Binding-site contacts:
Ligand atom O8 contacts residue TRP119 of chain 4.A at 3.8 Å.
Ligand atom C6 contacts residue ALA118 of chain 4.A at 3.4 Å (hydrophobic).
Ligand atom C11 contacts residue TRP119 of chain 4.A at 4.4 Å (hydrophobic).
Ligand atom C4 contacts residue ALA118 of chain 4.A at 4.0 Å (hydrophobic).
Ligand atom C8 contacts residue GLN120 of chain 4.A at 4.1 Å.
Ligand atom C9 contacts residue TRP119 of chain 4.A at 4.3 Å (hydrophobic).
Ligand atom C8 contacts residue ALA118 of chain 4.A at 4.3 Å (hydrophobic).
Ligand atom O9 contacts residue THR42 of chain 5.A at 4.0 Å.
Ligand atom O10 contacts residue ALA64 of chain 5.A at 3.8 Å.
Ligand atom O1B contacts residue ARG129 of chain 4.A at 3.9 Å.
Ligand atom C10 contacts residue ALA64 of chain 5.A at 4.5 Å (hydrophobic).
Ligand atom O1A contacts residue ARG129 of chain 4.A at 3.3 Å (salt-bridge).
Ligand atom N5 contacts residue ALA118 of chain 4.A at 2.8 Å (h-bond).
Ligand atom O9 contacts residue GLN120 of chain 4.A at 3.5 Å (h-bond).
Ligand atom C1 contacts residue ARG129 of chain 4.A at 4.0 Å.
Ligand atom O8 contacts residue GLN120 of chain 4.A at 2.8 Å (h-bond).
Ligand atom O10 contacts residue GLN65 of chain 5.A at 4.0 Å.
Ligand atom O1A contacts residue ALA118 of chain 4.A at 4.5 Å.
Ligand atom C11 contacts residue GLN65 of chain 5.A at 3.7 Å.
Ligand atom C5 contacts residue ALA118 of chain 4.A at 3.6 Å (hydrophobic).
Ligand atom C10 contacts residue ALA118 of chain 4.A at 3.8 Å (hydrophobic).
Ligand atom C11 contacts residue ALA118 of chain 4.A at 3.9 Å (hydrophobic).
Ligand atom C7 contacts residue ALA118 of chain 4.A at 3.6 Å (hydrophobic).
Ligand atom C11 contacts residue GLN132 of chain 4.A at 4.3 Å.
Ligand atom O8 contacts residue ALA118 of chain 4.A at 3.8 Å.
Ligand atom C10 contacts residue GLN65 of chain 5.A at 4.5 Å.

Sequence of chain 4.A:
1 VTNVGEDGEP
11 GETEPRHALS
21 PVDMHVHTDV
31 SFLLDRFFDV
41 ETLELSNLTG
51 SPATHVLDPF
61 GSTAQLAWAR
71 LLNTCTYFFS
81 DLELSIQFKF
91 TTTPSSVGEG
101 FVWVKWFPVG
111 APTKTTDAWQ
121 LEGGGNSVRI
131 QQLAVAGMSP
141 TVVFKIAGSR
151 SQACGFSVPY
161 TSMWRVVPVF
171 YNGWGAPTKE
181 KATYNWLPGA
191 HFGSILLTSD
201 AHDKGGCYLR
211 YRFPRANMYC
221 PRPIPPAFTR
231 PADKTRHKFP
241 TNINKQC

This small molecule binds to this protein.
Small molecule (SMILES): CC(=O)N[C@H]1[C@H]([C@H](O)[C@H](O)CO)O[C@@](O[C@H]2[C@@H](O)[C@@H](CO)O[C@@H](O[C@H]3[C@H](O)[C@@H](O)[C@@H](O)O[C@@H]3CO)[C@@H]2O)(C(=O)O)C[C@@H]1O

Sequence of chain 5.A:
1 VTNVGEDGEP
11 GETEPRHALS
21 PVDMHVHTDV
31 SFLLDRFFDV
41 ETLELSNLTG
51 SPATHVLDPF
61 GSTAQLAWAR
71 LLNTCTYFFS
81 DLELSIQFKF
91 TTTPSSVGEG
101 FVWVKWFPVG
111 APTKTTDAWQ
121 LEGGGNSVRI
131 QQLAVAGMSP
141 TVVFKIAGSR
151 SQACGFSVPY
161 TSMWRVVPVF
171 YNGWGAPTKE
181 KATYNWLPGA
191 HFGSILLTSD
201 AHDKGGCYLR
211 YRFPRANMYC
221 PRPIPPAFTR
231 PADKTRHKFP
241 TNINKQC